Binding-site contacts:
Ligand atom O2G contacts residue GLY66 of chain 1.A at 3.2 Å.
Ligand atom C5 contacts residue LYS129 of chain 1.A at 3.6 Å.
Ligand atom C2 contacts residue ASP131 of chain 1.A at 3.5 Å.
Ligand atom O1B contacts residue GLY20 of chain 1.A at 3.0 Å (h-bond).
Ligand atom O2A contacts residue MG1 of chain 1.L at 2.4 Å.
Ligand atom PG contacts residue THR43 of chain 1.A at 3.2 Å.
Ligand atom O6 contacts residue HIS128 of chain 1.A at 2.8 Å (h-bond).
Ligand atom O3G contacts residue GLY66 of chain 1.A at 2.8 Å (h-bond).
Ligand atom O3G contacts residue GLY65 of chain 1.A at 3.5 Å.
Ligand atom C6 contacts residue HIS128 of chain 1.A at 3.4 Å.
Ligand atom N3B contacts residue GLY18 of chain 1.A at 3.2 Å (h-bond).
Ligand atom O6 contacts residue ILE168 of chain 1.A at 2.8 Å (h-bond).
Ligand atom C8 contacts residue SER23 of chain 1.A at 3.6 Å.
Ligand atom O1G contacts residue THR43 of chain 1.A at 2.5 Å (h-bond).
Ligand atom N1 contacts residue ASP131 of chain 1.A at 2.8 Å (salt-bridge).
Ligand atom O1B contacts residue LYS21 of chain 1.A at 2.8 Å (salt-bridge).
Ligand atom O1B contacts residue SER19 of chain 1.A at 3.5 Å (h-bond).
Ligand atom C6 contacts residue ILE168 of chain 1.A at 3.5 Å (hydrophobic).
Ligand atom O3G contacts residue THR43 of chain 1.A at 2.6 Å (h-bond).
Ligand atom O1G contacts residue MG1 of chain 1.L at 3.0 Å.
Ligand atom C5 contacts residue HIS128 of chain 1.A at 3.4 Å.
Ligand atom O3A contacts residue GLY20 of chain 1.A at 3.1 Å (h-bond).
Ligand atom O1G contacts residue ALA42 of chain 1.A at 3.1 Å.
Ligand atom O2G contacts residue SER17 of chain 1.A at 2.7 Å (h-bond).
Ligand atom O2' contacts residue ARG38 of chain 1.A at 3.4 Å.
Ligand atom C6 contacts residue LYS129 of chain 1.A at 3.5 Å.
Ligand atom O2B contacts residue THR43 of chain 1.A at 2.9 Å (h-bond).
Ligand atom C4 contacts residue LYS129 of chain 1.A at 3.6 Å.
Ligand atom N2 contacts residue ASP131 of chain 1.A at 2.6 Å (salt-bridge).
Ligand atom O4' contacts residue LYS129 of chain 1.A at 3.4 Å.
Ligand atom N9 contacts residue LYS129 of chain 1.A at 3.5 Å.
Ligand atom O3G contacts residue LYS21 of chain 1.A at 2.9 Å (salt-bridge).
Ligand atom O2B contacts residue SER22 of chain 1.A at 2.8 Å (h-bond).
Ligand atom O2G contacts residue GLN67 of chain 1.A at 3.5 Å (h-bond).
Ligand atom N7 contacts residue HIS128 of chain 1.A at 2.8 Å (h-bond).
Ligand atom C5' contacts residue GLY18 of chain 1.A at 3.4 Å.
Ligand atom O1A contacts residue SER23 of chain 1.A at 2.8 Å (h-bond).
Ligand atom O2B contacts residue MG1 of chain 1.L at 2.8 Å.
Ligand atom O1A contacts residue GLY20 of chain 1.A at 3.2 Å.
Ligand atom PB contacts residue LYS21 of chain 1.A at 3.5 Å.

Sequence of chain 1.A:
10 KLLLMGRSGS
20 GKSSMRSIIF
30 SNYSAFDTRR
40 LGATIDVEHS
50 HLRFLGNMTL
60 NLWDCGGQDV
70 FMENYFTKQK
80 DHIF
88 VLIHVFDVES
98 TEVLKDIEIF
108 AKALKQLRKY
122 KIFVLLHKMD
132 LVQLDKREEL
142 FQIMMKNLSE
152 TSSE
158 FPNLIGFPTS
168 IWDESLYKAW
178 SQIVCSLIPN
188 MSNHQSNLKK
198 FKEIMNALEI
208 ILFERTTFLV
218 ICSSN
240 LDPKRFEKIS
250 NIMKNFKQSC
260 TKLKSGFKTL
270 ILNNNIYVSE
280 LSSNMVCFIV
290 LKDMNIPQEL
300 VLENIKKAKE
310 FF

The protein below binds the small molecule below.
Small molecule (SMILES): Nc1nc2c(ncn2[C@@H]2O[C@H](CO[P](=O)(O)O[P](=O)(O)NP(=O)(O)O)[C@@H](O)[C@H]2O)c(=O)[nH]1